A protein and the small-molecule ligand that binds it are described below.
Small molecule (SMILES): CC(=O)N[C@H]1[C@H](O[C@H]2[C@H](O)[C@@H](NC(C)=O)CO[C@@H]2CO)O[C@H](CO)[C@@H](O)[C@@H]1O

Sequence of chain 1.A:
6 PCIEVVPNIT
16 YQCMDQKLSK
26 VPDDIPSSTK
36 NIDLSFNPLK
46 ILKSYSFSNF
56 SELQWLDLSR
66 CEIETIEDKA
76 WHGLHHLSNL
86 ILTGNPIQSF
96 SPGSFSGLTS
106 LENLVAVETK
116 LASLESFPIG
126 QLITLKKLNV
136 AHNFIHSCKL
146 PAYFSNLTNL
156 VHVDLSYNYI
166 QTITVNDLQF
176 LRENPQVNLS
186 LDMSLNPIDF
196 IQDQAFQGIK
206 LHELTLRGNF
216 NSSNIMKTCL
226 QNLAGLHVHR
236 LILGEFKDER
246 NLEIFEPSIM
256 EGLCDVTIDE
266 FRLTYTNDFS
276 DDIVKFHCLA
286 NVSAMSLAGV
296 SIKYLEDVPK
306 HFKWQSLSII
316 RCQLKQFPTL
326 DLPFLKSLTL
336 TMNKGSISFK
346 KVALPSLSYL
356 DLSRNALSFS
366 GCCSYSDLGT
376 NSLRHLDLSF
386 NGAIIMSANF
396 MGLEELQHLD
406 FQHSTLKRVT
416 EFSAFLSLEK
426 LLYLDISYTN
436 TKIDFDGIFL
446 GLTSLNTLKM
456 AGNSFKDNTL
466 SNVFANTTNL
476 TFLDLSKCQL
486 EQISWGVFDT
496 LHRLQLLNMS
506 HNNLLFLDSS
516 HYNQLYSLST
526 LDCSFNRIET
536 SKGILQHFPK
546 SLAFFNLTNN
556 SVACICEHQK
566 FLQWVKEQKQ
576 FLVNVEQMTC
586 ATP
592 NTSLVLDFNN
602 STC

Binding-site contacts:
Ligand atom O7 contacts residue ASN503 of chain 1.A at 3.5 Å (h-bond).
Ligand atom C5 contacts residue ASN503 of chain 1.A at 3.5 Å.
Ligand atom C1 contacts residue ASN503 of chain 1.A at 1.4 Å.
Ligand atom O3 contacts residue NAG1 of chain 1.H at 2.9 Å (h-bond).
Ligand atom C1 contacts residue SER481 of chain 1.A at 4.0 Å.
Ligand atom O6 contacts residue NAG1 of chain 1.H at 3.2 Å (h-bond).
Ligand atom C8 contacts residue LYS482 of chain 1.A at 3.2 Å.
Ligand atom C1 contacts residue SER505 of chain 1.A at 3.2 Å.
Ligand atom C5 contacts residue SER505 of chain 1.A at 3.5 Å.
Ligand atom C7 contacts residue ASP527 of chain 1.A at 3.6 Å.
Ligand atom C2 contacts residue ASP527 of chain 1.A at 3.5 Å.
Ligand atom C3 contacts residue ASN503 of chain 1.A at 3.0 Å.
Ligand atom C7 contacts residue NAG1 of chain 1.H at 3.9 Å.
Ligand atom N2 contacts residue ASP527 of chain 1.A at 2.8 Å (salt-bridge).
Ligand atom C3 contacts residue ASP527 of chain 1.A at 3.6 Å.
Ligand atom C6 contacts residue NAG1 of chain 1.H at 3.2 Å.
Ligand atom C5 contacts residue NAG1 of chain 1.H at 3.7 Å.
Ligand atom C3 contacts residue NAG1 of chain 1.H at 3.9 Å.
Ligand atom O5 contacts residue NAG1 of chain 1.H at 3.5 Å (h-bond).
Ligand atom C1 contacts residue ASP527 of chain 1.A at 3.6 Å.
Ligand atom C8 contacts residue NAG1 of chain 1.H at 3.5 Å.
Ligand atom O7 contacts residue NAG1 of chain 1.H at 4.0 Å.
Ligand atom O5 contacts residue SER481 of chain 1.A at 3.3 Å (h-bond).
Ligand atom C7 contacts residue LYS482 of chain 1.A at 3.6 Å.
Ligand atom C7 contacts residue ASN503 of chain 1.A at 3.0 Å.
Ligand atom O6 contacts residue SER481 of chain 1.A at 3.7 Å.
Ligand atom C6 contacts residue SER481 of chain 1.A at 3.7 Å.
Ligand atom O5 contacts residue ASN503 of chain 1.A at 2.3 Å (h-bond).
Ligand atom O6 contacts residue LYS482 of chain 1.A at 3.2 Å (salt-bridge).
Ligand atom O5 contacts residue SER505 of chain 1.A at 3.2 Å (h-bond).
Ligand atom O7 contacts residue LYS482 of chain 1.A at 3.3 Å (salt-bridge).
Ligand atom C5 contacts residue SER481 of chain 1.A at 4.0 Å.
Ligand atom C8 contacts residue THR525 of chain 1.A at 3.9 Å.
Ligand atom C8 contacts residue ASP527 of chain 1.A at 3.7 Å.
Ligand atom N2 contacts residue ASN503 of chain 1.A at 2.1 Å (h-bond).
Ligand atom O3 contacts residue ASN503 of chain 1.A at 3.9 Å.
Ligand atom C2 contacts residue ASN503 of chain 1.A at 1.5 Å.
Ligand atom O4 contacts residue NAG1 of chain 1.H at 4.2 Å.
Ligand atom C4 contacts residue ASN503 of chain 1.A at 3.7 Å.
Ligand atom O3 contacts residue ASP527 of chain 1.A at 4.1 Å.